Sequence of chain 1.A:
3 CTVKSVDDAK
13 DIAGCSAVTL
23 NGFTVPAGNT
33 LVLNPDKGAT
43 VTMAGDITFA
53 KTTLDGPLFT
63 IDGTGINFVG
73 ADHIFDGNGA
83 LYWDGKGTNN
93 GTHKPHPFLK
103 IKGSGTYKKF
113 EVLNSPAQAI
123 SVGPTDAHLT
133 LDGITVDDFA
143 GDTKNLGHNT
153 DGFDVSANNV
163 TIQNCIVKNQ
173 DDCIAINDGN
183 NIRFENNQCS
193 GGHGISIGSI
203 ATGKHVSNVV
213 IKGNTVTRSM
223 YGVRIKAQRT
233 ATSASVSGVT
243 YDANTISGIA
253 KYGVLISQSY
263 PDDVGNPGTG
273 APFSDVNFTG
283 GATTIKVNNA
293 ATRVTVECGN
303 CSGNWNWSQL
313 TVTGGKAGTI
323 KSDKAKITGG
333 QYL

Binding-site contacts:
Ligand atom C1 contacts residue HIS195 of chain 1.A at 3.8 Å.
Ligand atom O6B contacts residue GTK1 of chain 1.B at 3.4 Å (h-bond).
Ligand atom O6A contacts residue LYS228 of chain 1.A at 3.9 Å.
Ligand atom O4 contacts residue ASP173 of chain 1.A at 2.7 Å (salt-bridge).
Ligand atom O6B contacts residue ARG226 of chain 1.A at 3.2 Å (salt-bridge).
Ligand atom O3 contacts residue ASN91 of chain 1.A at 3.2 Å (h-bond).
Ligand atom O6B contacts residue LYS228 of chain 1.A at 2.9 Å (salt-bridge).
Ligand atom C5 contacts residue GTK1 of chain 1.B at 4.2 Å.
Ligand atom C4 contacts residue TYR262 of chain 1.A at 3.3 Å (hydrophobic).
Ligand atom C3 contacts residue ASN91 of chain 1.A at 3.9 Å.
Ligand atom O1 contacts residue HIS195 of chain 1.A at 3.2 Å.
Ligand atom C5 contacts residue HIS195 of chain 1.A at 4.1 Å.
Ligand atom C2 contacts residue HIS150 of chain 1.A at 3.3 Å.
Ligand atom O5 contacts residue HIS195 of chain 1.A at 3.1 Å.
Ligand atom O1 contacts residue HIS150 of chain 1.A at 3.2 Å.
Ligand atom C3 contacts residue ASN151 of chain 1.A at 3.9 Å.
Ligand atom C4 contacts residue GTK1 of chain 1.B at 3.4 Å.
Ligand atom O6B contacts residue TYR262 of chain 1.A at 2.6 Å (h-bond).
Ligand atom C6 contacts residue LYS228 of chain 1.A at 3.8 Å.
Ligand atom O6A contacts residue ASP173 of chain 1.A at 3.8 Å.
Ligand atom C6 contacts residue HIS195 of chain 1.A at 3.7 Å.
Ligand atom O2 contacts residue ASN91 of chain 1.A at 2.9 Å (h-bond).
Ligand atom C1 contacts residue HIS150 of chain 1.A at 4.0 Å.
Ligand atom O6A contacts residue ARG226 of chain 1.A at 2.8 Å (salt-bridge).
Ligand atom C5 contacts residue ASP173 of chain 1.A at 4.2 Å.
Ligand atom O2 contacts residue HIS150 of chain 1.A at 2.7 Å (h-bond).
Ligand atom C2 contacts residue ASP173 of chain 1.A at 3.9 Å.
Ligand atom C6 contacts residue ARG226 of chain 1.A at 3.5 Å.
Ligand atom O4 contacts residue GTK1 of chain 1.B at 2.8 Å (h-bond).
Ligand atom O6A contacts residue HIS195 of chain 1.A at 2.7 Å (h-bond).
Ligand atom O4 contacts residue ASN151 of chain 1.A at 3.4 Å (h-bond).
Ligand atom C2 contacts residue ASN91 of chain 1.A at 3.9 Å.
Ligand atom C6 contacts residue TYR262 of chain 1.A at 3.5 Å (hydrophobic).
Ligand atom O5 contacts residue ASP173 of chain 1.A at 3.7 Å.
Ligand atom C4 contacts residue ASP173 of chain 1.A at 3.9 Å.
Ligand atom O3 contacts residue GTK1 of chain 1.B at 3.9 Å.
Ligand atom C2 contacts residue ASN151 of chain 1.A at 3.9 Å.
Ligand atom C5 contacts residue TYR262 of chain 1.A at 3.5 Å (hydrophobic).
Ligand atom O3 contacts residue ASN151 of chain 1.A at 3.0 Å (h-bond).
Ligand atom C6 contacts residue GTK1 of chain 1.B at 3.7 Å.

A small-molecule ligand and the protein it binds are described below.
Small molecule (SMILES): O=C(O)[C@H]1O[C@@H](O)[C@H](O)[C@@H](O)[C@H]1O